Binding-site contacts:
Ligand atom C contacts residue TRP214 of chain 1.A at 3.3 Å (hydrophobic).
Ligand atom CA contacts residue A2G1 of chain 1.E at 3.6 Å.
Ligand atom O contacts residue TRP214 of chain 1.A at 3.3 Å.
Ligand atom CA contacts residue TRP214 of chain 1.A at 3.4 Å (hydrophobic).
Ligand atom CA contacts residue TRP239 of chain 1.A at 4.1 Å (hydrophobic).
Ligand atom N contacts residue TRP214 of chain 1.A at 3.4 Å.
Ligand atom CB contacts residue TRP214 of chain 1.A at 3.9 Å (hydrophobic).
Ligand atom CG contacts residue TYR238 of chain 1.A at 3.8 Å (hydrophobic).
Ligand atom C contacts residue A2G1 of chain 1.E at 4.0 Å.
Ligand atom O contacts residue TYR234 of chain 1.A at 3.9 Å.
Ligand atom O contacts residue TRP239 of chain 1.A at 4.1 Å.
Ligand atom CB contacts residue TRP239 of chain 1.A at 3.5 Å (hydrophobic).
Ligand atom C contacts residue TRP239 of chain 1.A at 4.1 Å (hydrophobic).
Ligand atom CA contacts residue TYR234 of chain 1.A at 3.3 Å (hydrophobic).
Ligand atom OG contacts residue TYR234 of chain 1.A at 3.3 Å (h-bond).
Ligand atom CD contacts residue TYR238 of chain 1.A at 3.4 Å (hydrophobic).
Ligand atom O contacts residue A2G1 of chain 1.E at 3.1 Å (h-bond).
Ligand atom CG contacts residue TRP214 of chain 1.A at 3.3 Å (hydrophobic).
Ligand atom N contacts residue A2G1 of chain 1.E at 4.0 Å.
Ligand atom CA contacts residue TRP214 of chain 1.A at 3.9 Å (hydrophobic).
Ligand atom OG contacts residue A2G1 of chain 1.E at 1.4 Å.
Ligand atom C contacts residue TYR234 of chain 1.A at 3.8 Å (hydrophobic).
Ligand atom CB contacts residue GLY235 of chain 1.A at 4.0 Å.
Ligand atom O contacts residue TRP214 of chain 1.A at 3.7 Å.
Ligand atom CB contacts residue A2G1 of chain 1.E at 2.3 Å.
Ligand atom O contacts residue TRP239 of chain 1.A at 4.0 Å.
Ligand atom CG contacts residue TRP239 of chain 1.A at 4.1 Å (hydrophobic).
Ligand atom N contacts residue TRP239 of chain 1.A at 4.2 Å.
Ligand atom C contacts residue TRP239 of chain 1.A at 4.2 Å (hydrophobic).
Ligand atom C contacts residue A2G1 of chain 1.E at 4.1 Å.
Ligand atom CA contacts residue TRP214 of chain 1.A at 4.2 Å (hydrophobic).
Ligand atom O contacts residue A2G1 of chain 1.E at 3.6 Å (h-bond).
Ligand atom C contacts residue TRP214 of chain 1.A at 3.3 Å (hydrophobic).
Ligand atom CB contacts residue TRP214 of chain 1.A at 4.2 Å (hydrophobic).
Ligand atom N contacts residue TRP214 of chain 1.A at 3.3 Å.
Ligand atom CG contacts residue GLY235 of chain 1.A at 3.9 Å.
Ligand atom CD contacts residue TRP214 of chain 1.A at 3.6 Å (hydrophobic).
Ligand atom CB contacts residue TYR234 of chain 1.A at 3.6 Å (hydrophobic).
Ligand atom CB contacts residue TYR238 of chain 1.A at 3.4 Å (hydrophobic).
Ligand atom N contacts residue TYR234 of chain 1.A at 3.2 Å (h-bond).

Sequence of chain 1.A:
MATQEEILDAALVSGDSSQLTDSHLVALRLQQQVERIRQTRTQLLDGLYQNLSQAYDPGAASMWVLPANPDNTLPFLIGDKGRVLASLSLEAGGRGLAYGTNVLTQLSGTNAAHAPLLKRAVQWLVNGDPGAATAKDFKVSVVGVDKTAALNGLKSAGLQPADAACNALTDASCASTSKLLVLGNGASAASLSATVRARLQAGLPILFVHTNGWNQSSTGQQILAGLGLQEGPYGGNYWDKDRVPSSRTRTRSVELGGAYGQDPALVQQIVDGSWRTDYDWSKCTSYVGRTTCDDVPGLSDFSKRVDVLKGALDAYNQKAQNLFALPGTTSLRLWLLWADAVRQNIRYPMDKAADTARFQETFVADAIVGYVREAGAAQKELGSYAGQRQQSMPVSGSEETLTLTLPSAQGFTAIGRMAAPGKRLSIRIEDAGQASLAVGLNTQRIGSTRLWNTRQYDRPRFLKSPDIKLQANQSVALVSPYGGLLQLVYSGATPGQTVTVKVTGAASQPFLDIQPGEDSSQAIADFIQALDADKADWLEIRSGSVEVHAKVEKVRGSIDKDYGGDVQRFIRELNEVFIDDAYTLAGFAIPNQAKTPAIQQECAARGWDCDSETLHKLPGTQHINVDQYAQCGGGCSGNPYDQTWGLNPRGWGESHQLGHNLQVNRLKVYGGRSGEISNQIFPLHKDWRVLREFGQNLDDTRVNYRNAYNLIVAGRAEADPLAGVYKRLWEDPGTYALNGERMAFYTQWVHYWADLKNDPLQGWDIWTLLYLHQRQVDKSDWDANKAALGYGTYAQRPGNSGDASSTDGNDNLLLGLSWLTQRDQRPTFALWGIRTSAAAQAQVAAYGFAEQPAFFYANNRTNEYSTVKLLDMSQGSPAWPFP

The protein below binds the small molecule below.
Small molecule (SMILES): C[C@H](NC(=O)[C@@H](N)CCC(=O)O)C(=O)N1CCC[C@H]1C(=O)N[C@@H](CO)C(=O)N[C@@H](C)C=O